Binding-site contacts:
Ligand atom O2 contacts residue VAL270 of chain 1.B at 3.7 Å.
Ligand atom O2C contacts residue GLU334 of chain 1.B at 2.9 Å (salt-bridge).
Ligand atom C6' contacts residue GLN96 of chain 1.B at 3.1 Å.
Ligand atom C5C contacts residue THR331 of chain 1.B at 3.5 Å.
Ligand atom C2C contacts residue LYS209 of chain 1.B at 3.4 Å.
Ligand atom O2' contacts residue GLY327 of chain 1.B at 3.5 Å.
Ligand atom O4 contacts residue VAL270 of chain 1.B at 2.2 Å (h-bond).
Ligand atom C2C contacts residue THR331 of chain 1.B at 3.7 Å.
Ligand atom O4 contacts residue VAL268 of chain 1.B at 3.8 Å.
Ligand atom O2 contacts residue LYS209 of chain 1.B at 3.9 Å.
Ligand atom N3 contacts residue GLY269 of chain 1.B at 3.7 Å.
Ligand atom C2C contacts residue GLU334 of chain 1.B at 3.3 Å.
Ligand atom C5 contacts residue SER238 of chain 1.B at 3.7 Å.
Ligand atom C2 contacts residue VAL270 of chain 1.B at 3.8 Å (hydrophobic).
Ligand atom O4' contacts residue ILE156 of chain 1.B at 3.6 Å.
Ligand atom O1A contacts residue GLY329 of chain 1.B at 3.5 Å.
Ligand atom O4' contacts residue HIS155 of chain 1.B at 3.8 Å.
Ligand atom N3 contacts residue VAL270 of chain 1.B at 2.8 Å (h-bond).
Ligand atom O3' contacts residue ILE156 of chain 1.B at 3.4 Å.
Ligand atom O4 contacts residue GLY269 of chain 1.B at 2.4 Å.
Ligand atom C3C contacts residue THR331 of chain 1.B at 3.8 Å.
Ligand atom O2' contacts residue PHE328 of chain 1.B at 3.9 Å.
Ligand atom O1A contacts residue LEU330 of chain 1.B at 2.6 Å (h-bond).
Ligand atom C4 contacts residue VAL270 of chain 1.B at 2.8 Å (hydrophobic).
Ligand atom C5' contacts residue GLN96 of chain 1.B at 3.9 Å.
Ligand atom C4 contacts residue GLY269 of chain 1.B at 3.4 Å.
Ligand atom O2A contacts residue THR331 of chain 1.B at 3.5 Å (h-bond).
Ligand atom O1A contacts residue THR331 of chain 1.B at 3.9 Å.
Ligand atom O2C contacts residue LYS209 of chain 1.B at 1.9 Å.
Ligand atom O3' contacts residue HIS155 of chain 1.B at 3.1 Å (h-bond).
Ligand atom C3C contacts residue GLU334 of chain 1.B at 2.6 Å.
Ligand atom O4 contacts residue SER238 of chain 1.B at 3.2 Å (h-bond).
Ligand atom PA contacts residue LEU330 of chain 1.B at 3.8 Å.
Ligand atom C5 contacts residue ARG239 of chain 1.B at 3.7 Å.
Ligand atom O3C contacts residue GLU334 of chain 1.B at 1.9 Å (salt-bridge).
Ligand atom O4' contacts residue GLN96 of chain 1.B at 2.6 Å (h-bond).
Ligand atom O3C contacts residue LYS209 of chain 1.B at 3.6 Å (salt-bridge).
Ligand atom C4' contacts residue GLN96 of chain 1.B at 2.9 Å.
Ligand atom C5C contacts residue LEU330 of chain 1.B at 3.5 Å (hydrophobic).
Ligand atom O4' contacts residue HIS92 of chain 1.B at 3.7 Å.

Sequence of chain 1.B:
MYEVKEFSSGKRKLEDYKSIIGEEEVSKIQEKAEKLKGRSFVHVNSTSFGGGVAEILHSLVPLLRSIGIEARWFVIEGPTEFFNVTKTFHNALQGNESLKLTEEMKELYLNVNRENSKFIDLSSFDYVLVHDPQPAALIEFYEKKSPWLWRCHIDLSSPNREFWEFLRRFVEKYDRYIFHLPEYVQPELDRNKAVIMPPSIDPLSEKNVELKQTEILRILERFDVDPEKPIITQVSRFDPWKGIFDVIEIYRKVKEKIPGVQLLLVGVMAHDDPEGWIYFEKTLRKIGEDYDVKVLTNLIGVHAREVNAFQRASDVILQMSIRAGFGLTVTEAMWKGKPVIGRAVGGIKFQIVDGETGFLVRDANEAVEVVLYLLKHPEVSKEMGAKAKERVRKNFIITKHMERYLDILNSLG

This protein binds this small molecule.
Small molecule (SMILES): O=c1ccn([C@@H]2O[C@H](CO[P](=O)(O)O[P](=O)(O)O[C@H]3O[C@H](CO)[C@@H](O)[C@H](O)[C@H]3O)[C@@H](O)[C@H]2O)c(=O)[nH]1